Sequence of chain 1.B:
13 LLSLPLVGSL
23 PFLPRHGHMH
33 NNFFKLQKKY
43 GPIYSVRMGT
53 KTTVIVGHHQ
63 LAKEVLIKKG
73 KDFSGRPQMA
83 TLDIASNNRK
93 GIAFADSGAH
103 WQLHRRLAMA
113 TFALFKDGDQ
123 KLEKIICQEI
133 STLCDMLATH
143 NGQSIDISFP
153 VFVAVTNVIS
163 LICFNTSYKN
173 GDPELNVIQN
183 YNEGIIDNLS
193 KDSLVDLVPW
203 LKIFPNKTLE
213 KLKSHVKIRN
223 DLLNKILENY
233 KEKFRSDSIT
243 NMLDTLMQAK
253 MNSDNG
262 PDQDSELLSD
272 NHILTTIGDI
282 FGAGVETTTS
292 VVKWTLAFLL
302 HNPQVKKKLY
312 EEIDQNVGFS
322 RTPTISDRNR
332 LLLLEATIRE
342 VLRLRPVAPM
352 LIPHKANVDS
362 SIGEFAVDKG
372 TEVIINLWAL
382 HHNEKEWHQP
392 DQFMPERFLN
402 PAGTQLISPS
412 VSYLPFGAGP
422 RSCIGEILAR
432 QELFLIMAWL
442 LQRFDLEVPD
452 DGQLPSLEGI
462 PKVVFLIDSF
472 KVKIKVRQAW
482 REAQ

Binding-site contacts:
Ligand atom C08 contacts residue ALA284 of chain 1.B at 4.0 Å (hydrophobic).
Ligand atom N13 contacts residue THR288 of chain 1.B at 3.6 Å.
Ligand atom C19 contacts residue GLY283 of chain 1.B at 4.1 Å.
Ligand atom C03 contacts residue ASP280 of chain 1.B at 3.5 Å.
Ligand atom C21 contacts residue LEU191 of chain 1.B at 4.1 Å (hydrophobic).
Ligand atom C12 contacts residue THR288 of chain 1.B at 3.6 Å.
Ligand atom C02 contacts residue ASP280 of chain 1.B at 4.2 Å.
Ligand atom C17 contacts residue VAL465 of chain 1.B at 4.1 Å (hydrophobic).
Ligand atom C10 contacts residue VAL465 of chain 1.B at 3.9 Å (hydrophobic).
Ligand atom N13 contacts residue HEM1 of chain 1.G at 2.2 Å.
Ligand atom C16 contacts residue PHE96 of chain 1.B at 3.7 Å (hydrophobic).
Ligand atom C14 contacts residue ALA284 of chain 1.B at 4.0 Å (hydrophobic).
Ligand atom C24 contacts residue ASN184 of chain 1.B at 3.2 Å.
Ligand atom C22 contacts residue GLU287 of chain 1.B at 4.0 Å.
Ligand atom C16 contacts residue VAL464 of chain 1.B at 3.8 Å (hydrophobic).
Ligand atom C11 contacts residue THR288 of chain 1.B at 3.9 Å.
Ligand atom C23 contacts residue ASN184 of chain 1.B at 3.4 Å.
Ligand atom C07 contacts residue HEM1 of chain 1.G at 4.0 Å.
Ligand atom C02 contacts residue ARG221 of chain 1.B at 4.1 Å.
Ligand atom C17 contacts residue ALA284 of chain 1.B at 4.0 Å (hydrophobic).
Ligand atom C12 contacts residue VAL348 of chain 1.B at 3.7 Å (hydrophobic).
Ligand atom C05 contacts residue ASP280 of chain 1.B at 4.1 Å.
Ligand atom C12 contacts residue HEM1 of chain 1.G at 3.3 Å.
Ligand atom C06 contacts residue ALA95 of chain 1.B at 3.4 Å (hydrophobic).
Ligand atom C11 contacts residue VAL348 of chain 1.B at 3.8 Å (hydrophobic).
Ligand atom C03 contacts residue GLY279 of chain 1.B at 4.2 Å.
Ligand atom O25 contacts residue ASN184 of chain 1.B at 2.6 Å (h-bond).
Ligand atom C11 contacts residue VAL465 of chain 1.B at 3.9 Å (hydrophobic).
Ligand atom C14 contacts residue HEM1 of chain 1.G at 2.9 Å.
Ligand atom C21 contacts residue ILE187 of chain 1.B at 4.1 Å (hydrophobic).
Ligand atom C06 contacts residue ASP280 of chain 1.B at 4.1 Å.
Ligand atom O25 contacts residue GLY283 of chain 1.B at 3.9 Å.
Ligand atom C14 contacts residue THR288 of chain 1.B at 3.9 Å.
Ligand atom C22 contacts residue ILE188 of chain 1.B at 3.8 Å (hydrophobic).
Ligand atom C23 contacts residue ILE188 of chain 1.B at 3.8 Å (hydrophobic).
Ligand atom C07 contacts residue ALA95 of chain 1.B at 3.3 Å (hydrophobic).
Ligand atom C26 contacts residue ILE187 of chain 1.B at 3.7 Å (hydrophobic).
Ligand atom C05 contacts residue ALA284 of chain 1.B at 4.1 Å (hydrophobic).
Ligand atom C07 contacts residue ALA284 of chain 1.B at 4.0 Å (hydrophobic).
Ligand atom C24 contacts residue ILE187 of chain 1.B at 3.9 Å (hydrophobic).

This protein binds this small molecule.
Small molecule (SMILES): C[C@]12CC[C@@H](O)C[C@@H]1CC[C@@H]1[C@@H]2CC[C@]2(C)C(c3cccnc3)=CC[C@@H]12